Sequence of chain 1.A:
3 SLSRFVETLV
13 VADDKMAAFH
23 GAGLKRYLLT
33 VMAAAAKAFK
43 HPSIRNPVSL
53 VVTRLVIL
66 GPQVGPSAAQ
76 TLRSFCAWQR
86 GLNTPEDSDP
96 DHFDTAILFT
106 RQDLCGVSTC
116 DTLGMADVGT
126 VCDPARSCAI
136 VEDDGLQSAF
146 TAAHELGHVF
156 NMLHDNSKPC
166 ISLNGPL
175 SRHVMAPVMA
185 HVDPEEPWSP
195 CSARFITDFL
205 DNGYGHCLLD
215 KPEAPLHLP

Binding-site contacts:
Ligand atom O24 contacts residue GLU150 of chain 1.A at 2.7 Å (salt-bridge).
Ligand atom CL2 contacts residue VAL178 of chain 1.A at 3.6 Å.
Ligand atom C15 contacts residue GLU150 of chain 1.A at 3.6 Å.
Ligand atom N18 contacts residue THR117 of chain 1.A at 3.0 Å.
Ligand atom O25 contacts residue GLY119 of chain 1.A at 3.4 Å (h-bond).
Ligand atom C2 contacts residue ALA180 of chain 1.A at 3.3 Å (hydrophobic).
Ligand atom O24 contacts residue ZN1 of chain 1.B at 2.9 Å.
Ligand atom C9 contacts residue VAL178 of chain 1.A at 3.5 Å (hydrophobic).
Ligand atom C15 contacts residue HIS149 of chain 1.A at 3.7 Å.
Ligand atom C15 contacts residue GLY119 of chain 1.A at 3.6 Å.
Ligand atom O24 contacts residue GLY119 of chain 1.A at 3.6 Å (h-bond).
Ligand atom O26 contacts residue PRO181 of chain 1.A at 3.2 Å (h-bond).
Ligand atom C9 contacts residue MET183 of chain 1.A at 3.7 Å (hydrophobic).
Ligand atom N21 contacts residue PRO181 of chain 1.A at 3.4 Å (h-bond).
Ligand atom C2 contacts residue MET183 of chain 1.A at 3.6 Å (hydrophobic).
Ligand atom O26 contacts residue HIS149 of chain 1.A at 3.7 Å.
Ligand atom N19 contacts residue HIS159 of chain 1.A at 3.3 Å (h-bond).
Ligand atom C10 contacts residue HIS149 of chain 1.A at 3.5 Å.
Ligand atom N19 contacts residue HIS153 of chain 1.A at 3.7 Å.
Ligand atom C14 contacts residue ZN1 of chain 1.B at 3.1 Å.
Ligand atom N19 contacts residue HIS149 of chain 1.A at 3.4 Å (h-bond).
Ligand atom C3 contacts residue HIS149 of chain 1.A at 3.3 Å.
Ligand atom C3 contacts residue VAL182 of chain 1.A at 3.2 Å (hydrophobic).
Ligand atom C6 contacts residue MET183 of chain 1.A at 3.6 Å (hydrophobic).
Ligand atom O25 contacts residue LEU118 of chain 1.A at 2.8 Å (h-bond).
Ligand atom O24 contacts residue HIS153 of chain 1.A at 3.6 Å.
Ligand atom C2 contacts residue HIS149 of chain 1.A at 3.5 Å.
Ligand atom N19 contacts residue ZN1 of chain 1.B at 2.0 Å.
Ligand atom C10 contacts residue MET183 of chain 1.A at 3.6 Å (hydrophobic).
Ligand atom C3 contacts residue MET183 of chain 1.A at 3.4 Å (hydrophobic).
Ligand atom C4 contacts residue THR117 of chain 1.A at 3.4 Å.
Ligand atom C14 contacts residue HIS159 of chain 1.A at 3.5 Å.
Ligand atom C2 contacts residue VAL182 of chain 1.A at 3.6 Å (hydrophobic).
Ligand atom O24 contacts residue HIS149 of chain 1.A at 3.3 Å.
Ligand atom C2 contacts residue VAL178 of chain 1.A at 3.1 Å (hydrophobic).
Ligand atom C15 contacts residue ZN1 of chain 1.B at 2.8 Å.
Ligand atom O23 contacts residue ZN1 of chain 1.B at 3.6 Å.
Ligand atom C3 contacts residue ALA180 of chain 1.A at 2.7 Å (hydrophobic).
Ligand atom O23 contacts residue HIS159 of chain 1.A at 2.9 Å.
Ligand atom N20 contacts residue GLY119 of chain 1.A at 3.0 Å (h-bond).

A protein and the small-molecule ligand that binds it are described below.
Small molecule (SMILES): Cn1ccnc1[C@]1(CNC(=O)c2cc3cc(Cl)ccc3o2)NC(=O)NC1=O